Sequence of chain 20.E:
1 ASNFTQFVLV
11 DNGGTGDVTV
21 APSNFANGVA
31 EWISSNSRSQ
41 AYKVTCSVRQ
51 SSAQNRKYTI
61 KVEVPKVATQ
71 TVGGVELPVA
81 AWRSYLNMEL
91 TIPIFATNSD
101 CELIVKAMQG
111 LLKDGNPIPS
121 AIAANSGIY

Sequence of chain 39.E:
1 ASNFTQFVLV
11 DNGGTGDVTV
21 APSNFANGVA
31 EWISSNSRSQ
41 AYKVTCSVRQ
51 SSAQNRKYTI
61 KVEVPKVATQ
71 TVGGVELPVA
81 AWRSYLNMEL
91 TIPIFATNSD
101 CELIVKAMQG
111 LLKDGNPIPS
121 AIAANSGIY

The small molecule below binds the protein below.
Small molecule (SMILES): Nc1ccn([C@@H]2O[C@H](CO[P](=O)(O)O[C@H]3[C@@H](O)[C@H](n4ccc(N)nc4=O)O[C@@H]3CO[P](=O)(O)O[C@H]3[C@@H](O)[C@H](n4cnc5c(N)ncnc54)O[C@@H]3CO[P](=O)(O)O[C@H]3[C@@H](O)[C@H](n4ccc(N)nc4=O)O[C@@H]3CO[P](=O)(O)O[C@H]3[C@@H](O)[C@H](n4ccc(=O)[nH]c4=O)O[C@@H]3CO[P](=O)(O)O[C@H]3[C@@H](O)[C@H](n4cnc5c(N)ncnc54)O[C@@H]3CO[P](=O)(O)O[C@H]3[C@@H](O)[C@H](n4cnc5c(=O)nc(N)[nH]c54)O[C@@H]3CO[P](=O)(O)O[C@H]3[C@@H](O)[C@H](n4cnc5c(=O)nc(N)[nH]c54)O[C@@H]3CO)[C@@H](O)[C@H]2O)c(=O)n1

Binding-site contacts:
Ligand atom O4' contacts residue LYS61 of chain 39.E at 2.8 Å (salt-bridge).
Ligand atom N7 contacts residue THR45 of chain 39.E at 2.6 Å (h-bond).
Ligand atom N1 contacts residue TYR85 of chain 39.E at 3.5 Å.
Ligand atom C5' contacts residue ARG49 of chain 20.E at 3.5 Å.
Ligand atom C4' contacts residue TYR85 of chain 39.E at 3.2 Å (hydrophobic).
Ligand atom C3' contacts residue TYR85 of chain 39.E at 3.4 Å (hydrophobic).
Ligand atom OP1 contacts residue SER52 of chain 20.E at 3.2 Å.
Ligand atom N1 contacts residue SER47 of chain 39.E at 2.9 Å (h-bond).
Ligand atom C5' contacts residue SER51 of chain 20.E at 3.3 Å.
Ligand atom N3 contacts residue TYR85 of chain 39.E at 3.5 Å.
Ligand atom O2 contacts residue ASN87 of chain 39.E at 3.3 Å (h-bond).
Ligand atom C2' contacts residue GLU63 of chain 39.E at 3.5 Å.
Ligand atom N6 contacts residue THR45 of chain 39.E at 2.7 Å (h-bond).
Ligand atom C8 contacts residue LYS61 of chain 39.E at 3.4 Å.
Ligand atom OP2 contacts residue ARG49 of chain 20.E at 2.3 Å (salt-bridge).
Ligand atom OP2 contacts residue LYS57 of chain 20.E at 2.6 Å (salt-bridge).
Ligand atom O3' contacts residue SER51 of chain 20.E at 3.3 Å (h-bond).
Ligand atom N9 contacts residue LYS61 of chain 39.E at 3.3 Å (salt-bridge).
Ligand atom O2' contacts residue TYR85 of chain 39.E at 3.4 Å.
Ligand atom N6 contacts residue THR59 of chain 39.E at 2.8 Å (h-bond).
Ligand atom OP1 contacts residue ASN55 of chain 20.E at 2.8 Å (h-bond).
Ligand atom N7 contacts residue LYS61 of chain 39.E at 3.3 Å.
Ligand atom C4 contacts residue TYR85 of chain 39.E at 3.6 Å (hydrophobic).
Ligand atom C6 contacts residue THR45 of chain 39.E at 3.3 Å.
Ligand atom OP1 contacts residue ARG49 of chain 20.E at 2.5 Å (salt-bridge).
Ligand atom OP1 contacts residue SER51 of chain 20.E at 3.5 Å.
Ligand atom C2 contacts residue SER47 of chain 39.E at 3.2 Å.
Ligand atom C2' contacts residue TYR85 of chain 39.E at 3.4 Å (hydrophobic).
Ligand atom P contacts residue SER51 of chain 20.E at 3.5 Å.
Ligand atom N6 contacts residue CYS46 of chain 39.E at 3.3 Å (h-bond).
Ligand atom OP2 contacts residue SER51 of chain 20.E at 3.4 Å (h-bond).
Ligand atom OP1 contacts residue SER51 of chain 20.E at 2.9 Å (h-bond).
Ligand atom O2' contacts residue GLU63 of chain 39.E at 3.2 Å (salt-bridge).
Ligand atom OP2 contacts residue TYR85 of chain 39.E at 2.6 Å (h-bond).
Ligand atom OP2 contacts residue LYS43 of chain 39.E at 2.7 Å (salt-bridge).
Ligand atom C5 contacts residue THR45 of chain 39.E at 3.2 Å.
Ligand atom O3' contacts residue ARG49 of chain 20.E at 3.4 Å (salt-bridge).
Ligand atom OP2 contacts residue ASN55 of chain 20.E at 3.4 Å (h-bond).
Ligand atom P contacts residue ARG49 of chain 20.E at 3.0 Å.
Ligand atom C5' contacts residue TYR85 of chain 39.E at 2.9 Å (hydrophobic).